The small molecule below binds the protein below.
Small molecule (SMILES): CC(=O)N[C@@H]1[C@@H](O)[C@H](O)[C@@H](CO)O[C@H]1O

Sequence of chain 1.A:
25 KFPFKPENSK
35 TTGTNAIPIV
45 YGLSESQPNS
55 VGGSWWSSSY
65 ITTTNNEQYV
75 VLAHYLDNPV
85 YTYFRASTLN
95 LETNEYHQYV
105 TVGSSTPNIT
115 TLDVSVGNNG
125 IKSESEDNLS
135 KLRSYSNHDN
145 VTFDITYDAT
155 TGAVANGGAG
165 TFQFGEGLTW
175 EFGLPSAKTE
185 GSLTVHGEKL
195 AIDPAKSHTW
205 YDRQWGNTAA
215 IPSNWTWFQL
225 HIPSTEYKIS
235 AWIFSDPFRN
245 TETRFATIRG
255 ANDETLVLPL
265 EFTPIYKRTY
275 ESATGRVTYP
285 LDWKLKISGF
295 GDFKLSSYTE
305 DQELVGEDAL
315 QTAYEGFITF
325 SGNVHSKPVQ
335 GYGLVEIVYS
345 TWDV

Binding-site contacts:
Ligand atom C3 contacts residue ASN112 of chain 1.A at 3.8 Å.
Ligand atom C1 contacts residue ASN112 of chain 1.A at 1.4 Å.
Ligand atom N2 contacts residue SER54 of chain 1.A at 4.5 Å.
Ligand atom O7 contacts residue ASN112 of chain 1.A at 3.7 Å.
Ligand atom N2 contacts residue ASN112 of chain 1.A at 3.0 Å (h-bond).
Ligand atom C5 contacts residue ASN112 of chain 1.A at 3.6 Å.
Ligand atom C2 contacts residue ASN112 of chain 1.A at 2.5 Å.
Ligand atom C4 contacts residue ASN112 of chain 1.A at 4.2 Å.
Ligand atom O5 contacts residue ASN112 of chain 1.A at 2.3 Å (h-bond).
Ligand atom C7 contacts residue ASN112 of chain 1.A at 3.6 Å.
Ligand atom C8 contacts residue SER54 of chain 1.A at 3.9 Å.